The protein below binds the small molecule below.
Small molecule (SMILES): CC(=O)N[C@@H]1[C@@H](O)[C@H](O)[C@@H](CO)O[C@H]1O

Sequence of chain 1.A:
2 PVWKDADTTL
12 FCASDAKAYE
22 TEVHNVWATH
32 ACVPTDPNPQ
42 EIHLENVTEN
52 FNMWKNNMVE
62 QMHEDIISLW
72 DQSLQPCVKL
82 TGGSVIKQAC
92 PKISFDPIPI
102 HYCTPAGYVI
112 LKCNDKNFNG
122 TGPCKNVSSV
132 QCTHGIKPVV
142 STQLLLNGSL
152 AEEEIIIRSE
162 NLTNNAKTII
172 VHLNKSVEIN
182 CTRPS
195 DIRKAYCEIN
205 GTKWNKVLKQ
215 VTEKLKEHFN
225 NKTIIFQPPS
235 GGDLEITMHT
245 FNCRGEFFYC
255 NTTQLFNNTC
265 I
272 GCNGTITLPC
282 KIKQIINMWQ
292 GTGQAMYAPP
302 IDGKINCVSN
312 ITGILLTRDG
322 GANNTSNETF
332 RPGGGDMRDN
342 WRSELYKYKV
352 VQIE

Binding-site contacts:
Ligand atom C1 contacts residue ASN148 of chain 1.A at 1.4 Å.
Ligand atom O3 contacts residue SER310 of chain 1.A at 4.3 Å.
Ligand atom O5 contacts residue NAG1 of chain 1.K at 3.4 Å.
Ligand atom C8 contacts residue ASN246 of chain 1.A at 3.9 Å.
Ligand atom C6 contacts residue NAG1 of chain 1.K at 3.5 Å.
Ligand atom C3 contacts residue VAL309 of chain 1.A at 3.4 Å (hydrophobic).
Ligand atom O7 contacts residue ASN246 of chain 1.A at 4.2 Å.
Ligand atom C8 contacts residue PHE245 of chain 1.A at 4.3 Å (hydrophobic).
Ligand atom C8 contacts residue LEU147 of chain 1.A at 4.1 Å (hydrophobic).
Ligand atom C3 contacts residue CYS308 of chain 1.A at 4.3 Å (hydrophobic).
Ligand atom O6 contacts residue NAG1 of chain 1.K at 4.1 Å.
Ligand atom C7 contacts residue SER310 of chain 1.A at 3.5 Å.
Ligand atom C4 contacts residue ASP97 of chain 1.A at 4.2 Å.
Ligand atom C1 contacts residue SER310 of chain 1.A at 3.6 Å.
Ligand atom C2 contacts residue VAL309 of chain 1.A at 4.1 Å (hydrophobic).
Ligand atom O4 contacts residue VAL309 of chain 1.A at 3.8 Å.
Ligand atom C4 contacts residue ASN148 of chain 1.A at 4.2 Å.
Ligand atom C5 contacts residue VAL309 of chain 1.A at 3.5 Å (hydrophobic).
Ligand atom O5 contacts residue LYS138 of chain 1.A at 3.7 Å.
Ligand atom O3 contacts residue ASP97 of chain 1.A at 4.0 Å.
Ligand atom O7 contacts residue ASN148 of chain 1.A at 3.9 Å.
Ligand atom C5 contacts residue ASN148 of chain 1.A at 3.6 Å.
Ligand atom O5 contacts residue ASN148 of chain 1.A at 2.3 Å (h-bond).
Ligand atom C5 contacts residue NAG1 of chain 1.K at 3.8 Å.
Ligand atom C1 contacts residue VAL309 of chain 1.A at 3.8 Å (hydrophobic).
Ligand atom N2 contacts residue ASN148 of chain 1.A at 2.9 Å (h-bond).
Ligand atom C3 contacts residue ASN148 of chain 1.A at 3.8 Å.
Ligand atom C8 contacts residue VAL140 of chain 1.A at 4.2 Å (hydrophobic).
Ligand atom C8 contacts residue SER310 of chain 1.A at 3.5 Å.
Ligand atom O6 contacts residue LYS138 of chain 1.A at 3.5 Å (salt-bridge).
Ligand atom C2 contacts residue ASN148 of chain 1.A at 2.5 Å.
Ligand atom C7 contacts residue ASN148 of chain 1.A at 3.6 Å.
Ligand atom C4 contacts residue VAL309 of chain 1.A at 3.7 Å (hydrophobic).
Ligand atom N2 contacts residue SER310 of chain 1.A at 2.6 Å (h-bond).
Ligand atom C1 contacts residue NAG1 of chain 1.K at 4.2 Å.
Ligand atom C3 contacts residue SER310 of chain 1.A at 3.7 Å.
Ligand atom C2 contacts residue SER310 of chain 1.A at 3.4 Å.
Ligand atom O3 contacts residue CYS308 of chain 1.A at 3.4 Å (h-bond).
Ligand atom O7 contacts residue PRO98 of chain 1.A at 4.0 Å.
Ligand atom O5 contacts residue VAL309 of chain 1.A at 4.1 Å.